This protein binds this small molecule.
Small molecule (SMILES): Nc1ncnc2c1ncn2[C@@H]1O[C@H](COP(=O)(O)OP(=O)(O)OP(O)(O)=S)[C@@H](O)[C@H]1O

Sequence of chain 1.QA:
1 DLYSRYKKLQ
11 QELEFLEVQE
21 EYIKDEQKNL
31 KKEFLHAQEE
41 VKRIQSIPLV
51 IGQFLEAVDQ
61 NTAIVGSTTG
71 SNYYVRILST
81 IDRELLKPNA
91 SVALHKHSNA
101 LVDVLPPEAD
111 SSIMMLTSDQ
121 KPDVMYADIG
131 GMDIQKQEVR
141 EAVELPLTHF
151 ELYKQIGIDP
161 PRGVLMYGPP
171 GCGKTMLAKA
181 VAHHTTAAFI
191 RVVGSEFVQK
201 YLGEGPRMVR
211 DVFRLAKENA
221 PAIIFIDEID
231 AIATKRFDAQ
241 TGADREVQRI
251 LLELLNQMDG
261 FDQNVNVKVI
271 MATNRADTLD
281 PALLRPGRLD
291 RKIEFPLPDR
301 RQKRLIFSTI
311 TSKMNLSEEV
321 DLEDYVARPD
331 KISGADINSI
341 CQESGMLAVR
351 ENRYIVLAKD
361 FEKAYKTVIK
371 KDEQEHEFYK

Binding-site contacts:
Ligand atom N7 contacts residue MET176 of chain 1.QA at 3.5 Å (h-bond).
Ligand atom N1 contacts residue ILE306 of chain 1.QA at 2.5 Å.
Ligand atom C4 contacts residue MET176 of chain 1.QA at 3.4 Å (hydrophobic).
Ligand atom N1 contacts residue GLY130 of chain 1.QA at 3.6 Å (h-bond).
Ligand atom C6 contacts residue GLY130 of chain 1.QA at 3.8 Å.
Ligand atom O3B contacts residue GLY171 of chain 1.QA at 3.6 Å (h-bond).
Ligand atom N6 contacts residue ILE306 of chain 1.QA at 3.6 Å.
Ligand atom N3 contacts residue ILE306 of chain 1.QA at 3.7 Å.
Ligand atom O1B contacts residue THR175 of chain 1.QA at 2.3 Å (h-bond).
Ligand atom O3B contacts residue PRO170 of chain 1.QA at 3.5 Å.
Ligand atom C8 contacts residue GLY171 of chain 1.QA at 3.6 Å.
Ligand atom O3A contacts residue THR175 of chain 1.QA at 3.1 Å (h-bond).
Ligand atom O4' contacts residue GLY334 of chain 1.QA at 3.8 Å.
Ligand atom C5 contacts residue MET176 of chain 1.QA at 3.4 Å (hydrophobic).
Ligand atom N6 contacts residue GLY130 of chain 1.QA at 3.2 Å (h-bond).
Ligand atom C2 contacts residue ILE306 of chain 1.QA at 2.9 Å (hydrophobic).
Ligand atom O2G contacts residue LYS174 of chain 1.QA at 3.2 Å (salt-bridge).
Ligand atom C8 contacts residue CYS172 of chain 1.QA at 3.6 Å (hydrophobic).
Ligand atom C1' contacts residue ALA335 of chain 1.QA at 3.5 Å (hydrophobic).
Ligand atom O2' contacts residue ASN338 of chain 1.QA at 3.1 Å (h-bond).
Ligand atom O4' contacts residue ALA335 of chain 1.QA at 3.2 Å (h-bond).
Ligand atom O2G contacts residue PRO170 of chain 1.QA at 3.3 Å.
Ligand atom O4' contacts residue GLY171 of chain 1.QA at 3.6 Å.
Ligand atom C1' contacts residue GLY334 of chain 1.QA at 3.5 Å.
Ligand atom PB contacts residue THR175 of chain 1.QA at 3.3 Å.
Ligand atom N7 contacts residue GLY173 of chain 1.QA at 3.4 Å (h-bond).
Ligand atom O5' contacts residue MET176 of chain 1.QA at 3.6 Å.
Ligand atom O3G contacts residue LYS174 of chain 1.QA at 3.6 Å.
Ligand atom C3' contacts residue MET176 of chain 1.QA at 3.6 Å (hydrophobic).
Ligand atom C8 contacts residue MET176 of chain 1.QA at 3.5 Å (hydrophobic).
Ligand atom C6 contacts residue ILE306 of chain 1.QA at 3.5 Å (hydrophobic).
Ligand atom N9 contacts residue MET176 of chain 1.QA at 3.4 Å (h-bond).
Ligand atom O1A contacts residue GLY171 of chain 1.QA at 3.3 Å.
Ligand atom N7 contacts residue CYS172 of chain 1.QA at 3.4 Å.
Ligand atom C8 contacts residue GLY173 of chain 1.QA at 3.3 Å.
Ligand atom N9 contacts residue GLY334 of chain 1.QA at 3.7 Å.
Ligand atom N6 contacts residue MET132 of chain 1.QA at 3.5 Å.
Ligand atom C2' contacts residue MET176 of chain 1.QA at 3.8 Å (hydrophobic).
Ligand atom C5' contacts residue GLY173 of chain 1.QA at 3.7 Å.
Ligand atom O3G contacts residue THR175 of chain 1.QA at 2.9 Å (h-bond).